Binding-site contacts:
Ligand atom O2P contacts residue ARG105 of chain 3.A at 3.6 Å.
Ligand atom C1 contacts residue THR55 of chain 3.A at 3.5 Å.
Ligand atom O1P contacts residue ARG54 of chain 3.A at 2.7 Å (salt-bridge).
Ligand atom O1P contacts residue THR53 of chain 3.A at 3.0 Å (h-bond).
Ligand atom O1 contacts residue ARG296 of chain 3.A at 4.3 Å.
Ligand atom O1 contacts residue GLN137 of chain 3.A at 3.3 Å.
Ligand atom P contacts residue ARG105 of chain 3.A at 3.5 Å.
Ligand atom O1 contacts residue THR55 of chain 3.A at 2.6 Å (h-bond).
Ligand atom P contacts residue ARG54 of chain 3.A at 4.0 Å.
Ligand atom C1 contacts residue PRO266 of chain 3.A at 4.5 Å (hydrophobic).
Ligand atom C1 contacts residue ARG105 of chain 3.A at 4.1 Å.
Ligand atom O2P contacts residue ARG54 of chain 3.A at 3.4 Å (salt-bridge).
Ligand atom O1P contacts residue SER52 of chain 3.A at 4.0 Å.
Ligand atom O3P contacts residue ALA51 of chain 3.A at 4.5 Å.
Ligand atom O2P contacts residue THR53 of chain 3.A at 3.5 Å (h-bond).
Ligand atom N1 contacts residue HIS134 of chain 3.A at 3.3 Å.
Ligand atom O2P contacts residue ARG56 of chain 3.A at 4.3 Å.
Ligand atom N1 contacts residue LEU267 of chain 3.A at 4.3 Å.
Ligand atom C1P contacts residue ARG54 of chain 3.A at 3.8 Å.
Ligand atom O3P contacts residue THR55 of chain 3.A at 4.1 Å.
Ligand atom N1 contacts residue GLN137 of chain 3.A at 3.6 Å.
Ligand atom N1 contacts residue PRO266 of chain 3.A at 4.3 Å.
Ligand atom O1P contacts residue THR55 of chain 3.A at 4.3 Å.
Ligand atom O2P contacts residue SER52 of chain 3.A at 2.7 Å (h-bond).
Ligand atom O3P contacts residue ARG105 of chain 3.A at 2.4 Å (salt-bridge).
Ligand atom N1 contacts residue ARG105 of chain 3.A at 4.3 Å.
Ligand atom O3P contacts residue THR53 of chain 3.A at 4.4 Å.
Ligand atom C1 contacts residue GLN137 of chain 3.A at 3.8 Å.
Ligand atom C1P contacts residue THR55 of chain 3.A at 3.9 Å.
Ligand atom O1 contacts residue HIS134 of chain 3.A at 2.9 Å.
Ligand atom C1P contacts residue PRO266 of chain 3.A at 4.4 Å (hydrophobic).
Ligand atom O2P contacts residue THR55 of chain 3.A at 2.3 Å (h-bond).
Ligand atom P contacts residue THR53 of chain 3.A at 3.8 Å.
Ligand atom P contacts residue THR55 of chain 3.A at 3.5 Å.
Ligand atom C1 contacts residue HIS134 of chain 3.A at 3.4 Å.
Ligand atom O1 contacts residue ARG105 of chain 3.A at 4.1 Å.
Ligand atom P contacts residue SER52 of chain 3.A at 3.9 Å.
Ligand atom O3P contacts residue SER52 of chain 3.A at 4.1 Å.
Ligand atom C1P contacts residue LEU267 of chain 3.A at 4.1 Å (hydrophobic).

Sequence of chain 3.A:
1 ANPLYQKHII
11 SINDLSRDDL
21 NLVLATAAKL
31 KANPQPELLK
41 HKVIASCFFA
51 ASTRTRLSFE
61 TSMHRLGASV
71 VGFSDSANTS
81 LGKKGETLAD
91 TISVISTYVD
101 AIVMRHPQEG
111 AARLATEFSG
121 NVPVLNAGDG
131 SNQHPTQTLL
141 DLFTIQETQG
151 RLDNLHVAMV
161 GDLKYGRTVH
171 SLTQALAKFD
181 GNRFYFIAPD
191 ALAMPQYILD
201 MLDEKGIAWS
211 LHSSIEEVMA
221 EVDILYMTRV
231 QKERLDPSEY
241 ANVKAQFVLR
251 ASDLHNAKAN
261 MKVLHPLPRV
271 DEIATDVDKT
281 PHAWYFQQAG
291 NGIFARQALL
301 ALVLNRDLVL

This small molecule binds to this protein.
Small molecule (SMILES): NC(=O)CP(=O)(O)O